Binding-site contacts:
Ligand atom O4 contacts residue GLN494 of chain 1.F at 3.7 Å.
Ligand atom O1 contacts residue HIS46 of chain 1.D at 4.2 Å.
Ligand atom C6 contacts residue CYS492 of chain 1.F at 3.9 Å (hydrophobic).
Ligand atom C4 contacts residue CYS492 of chain 1.F at 3.7 Å (hydrophobic).
Ligand atom CM5 contacts residue ILE47 of chain 1.D at 4.2 Å (hydrophobic).
Ligand atom CM3 contacts residue GLN494 of chain 1.F at 4.2 Å.
Ligand atom CM5 contacts residue HIS46 of chain 1.D at 3.0 Å.
Ligand atom C4 contacts residue PHE463 of chain 1.D at 4.1 Å (hydrophobic).
Ligand atom C5 contacts residue HIS46 of chain 1.D at 3.9 Å.
Ligand atom CM5 contacts residue LEU48 of chain 1.D at 3.3 Å (hydrophobic).
Ligand atom C5 contacts residue CYS492 of chain 1.F at 3.8 Å (hydrophobic).
Ligand atom C1 contacts residue HIS46 of chain 1.D at 4.1 Å.
Ligand atom C6 contacts residue PHE463 of chain 1.D at 4.0 Å (hydrophobic).
Ligand atom O4 contacts residue CYS492 of chain 1.F at 3.5 Å.
Ligand atom CM3 contacts residue GLN462 of chain 1.D at 3.9 Å.
Ligand atom C6 contacts residue HIS46 of chain 1.D at 3.1 Å.
Ligand atom CM5 contacts residue PHE463 of chain 1.D at 3.6 Å (hydrophobic).
Ligand atom O4 contacts residue PHE463 of chain 1.D at 4.2 Å.
Ligand atom O4 contacts residue VAL493 of chain 1.F at 4.2 Å.
Ligand atom C5 contacts residue PHE463 of chain 1.D at 3.8 Å (hydrophobic).
Ligand atom O4 contacts residue GLN462 of chain 1.D at 4.0 Å.
Ligand atom O4 contacts residue LEU48 of chain 1.D at 4.3 Å.
Ligand atom CM5 contacts residue CYS492 of chain 1.F at 3.6 Å (hydrophobic).

Sequence of chain 1.D:
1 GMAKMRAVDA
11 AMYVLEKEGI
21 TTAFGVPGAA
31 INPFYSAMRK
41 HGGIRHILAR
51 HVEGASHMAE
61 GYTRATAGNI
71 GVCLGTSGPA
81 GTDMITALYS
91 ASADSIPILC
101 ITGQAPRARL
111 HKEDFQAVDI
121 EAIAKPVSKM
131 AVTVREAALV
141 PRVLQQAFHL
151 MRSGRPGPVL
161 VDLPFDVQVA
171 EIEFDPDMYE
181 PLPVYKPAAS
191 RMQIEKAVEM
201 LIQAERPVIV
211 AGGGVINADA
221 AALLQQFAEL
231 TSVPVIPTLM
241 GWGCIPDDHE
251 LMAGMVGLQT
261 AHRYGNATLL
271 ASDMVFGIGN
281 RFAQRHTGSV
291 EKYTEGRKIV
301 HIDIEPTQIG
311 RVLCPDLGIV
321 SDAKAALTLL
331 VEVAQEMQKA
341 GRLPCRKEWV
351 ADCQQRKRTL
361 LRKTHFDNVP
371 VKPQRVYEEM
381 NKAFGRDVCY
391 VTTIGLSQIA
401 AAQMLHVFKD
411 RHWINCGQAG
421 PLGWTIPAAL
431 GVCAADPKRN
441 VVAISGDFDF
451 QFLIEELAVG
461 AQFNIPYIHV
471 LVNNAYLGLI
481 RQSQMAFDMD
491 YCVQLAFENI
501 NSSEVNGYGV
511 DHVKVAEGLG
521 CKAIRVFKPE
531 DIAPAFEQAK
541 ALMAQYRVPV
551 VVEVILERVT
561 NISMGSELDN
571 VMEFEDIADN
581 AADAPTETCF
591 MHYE

A small-molecule ligand and the protein it binds are described below.
Small molecule (SMILES): COC1=C(OC)C(=O)C(C)=CC1=O

Sequence of chain 1.F:
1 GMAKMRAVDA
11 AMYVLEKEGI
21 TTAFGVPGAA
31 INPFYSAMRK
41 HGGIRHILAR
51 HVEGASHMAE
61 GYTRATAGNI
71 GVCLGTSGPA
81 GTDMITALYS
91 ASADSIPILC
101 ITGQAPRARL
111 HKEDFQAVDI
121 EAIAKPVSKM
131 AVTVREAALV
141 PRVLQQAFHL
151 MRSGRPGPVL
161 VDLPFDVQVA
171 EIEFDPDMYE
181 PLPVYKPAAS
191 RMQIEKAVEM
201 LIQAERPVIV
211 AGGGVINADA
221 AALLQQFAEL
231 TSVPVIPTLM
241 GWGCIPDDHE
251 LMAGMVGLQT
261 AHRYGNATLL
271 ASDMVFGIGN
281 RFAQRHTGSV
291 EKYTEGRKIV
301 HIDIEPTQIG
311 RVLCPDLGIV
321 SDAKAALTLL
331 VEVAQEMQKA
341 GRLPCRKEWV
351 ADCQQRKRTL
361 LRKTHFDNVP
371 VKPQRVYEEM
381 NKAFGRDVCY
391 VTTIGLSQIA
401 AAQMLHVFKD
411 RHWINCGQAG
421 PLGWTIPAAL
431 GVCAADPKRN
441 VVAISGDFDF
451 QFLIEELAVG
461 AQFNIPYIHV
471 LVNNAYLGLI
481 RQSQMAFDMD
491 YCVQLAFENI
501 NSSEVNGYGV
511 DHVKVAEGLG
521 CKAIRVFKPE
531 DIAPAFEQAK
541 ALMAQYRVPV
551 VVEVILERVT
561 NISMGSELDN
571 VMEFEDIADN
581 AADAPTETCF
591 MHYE